A small-molecule ligand and the protein it binds are described below.
Small molecule (SMILES): CC(=O)N[C@@H]1[C@@H](O)[C@H](O)[C@@H](CO)O[C@H]1O

Sequence of chain 1.A:
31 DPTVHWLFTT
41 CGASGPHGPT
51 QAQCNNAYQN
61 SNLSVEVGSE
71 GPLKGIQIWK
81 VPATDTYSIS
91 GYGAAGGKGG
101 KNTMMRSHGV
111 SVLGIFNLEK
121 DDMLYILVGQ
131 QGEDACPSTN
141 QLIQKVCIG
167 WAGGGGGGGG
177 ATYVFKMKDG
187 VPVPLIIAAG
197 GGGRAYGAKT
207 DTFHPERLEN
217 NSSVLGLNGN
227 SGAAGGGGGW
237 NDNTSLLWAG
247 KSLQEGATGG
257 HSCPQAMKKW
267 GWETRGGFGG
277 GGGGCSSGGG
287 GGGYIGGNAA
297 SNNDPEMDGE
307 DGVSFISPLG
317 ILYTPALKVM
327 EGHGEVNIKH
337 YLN

Binding-site contacts:
Ligand atom C8 contacts residue ASN237 of chain 1.A at 2.8 Å.
Ligand atom C4 contacts residue ASN239 of chain 1.A at 4.3 Å.
Ligand atom N2 contacts residue ASN239 of chain 1.A at 3.2 Å (h-bond).
Ligand atom C3 contacts residue ASN239 of chain 1.A at 3.9 Å.
Ligand atom C1 contacts residue ASN239 of chain 1.A at 1.5 Å.
Ligand atom C5 contacts residue ASN239 of chain 1.A at 3.7 Å.
Ligand atom O7 contacts residue ASN239 of chain 1.A at 3.6 Å (h-bond).
Ligand atom C7 contacts residue ASN237 of chain 1.A at 3.6 Å.
Ligand atom O5 contacts residue ASN239 of chain 1.A at 2.4 Å (h-bond).
Ligand atom O7 contacts residue ASP238 of chain 1.A at 4.3 Å.
Ligand atom C8 contacts residue ASP238 of chain 1.A at 3.6 Å.
Ligand atom C2 contacts residue ASN239 of chain 1.A at 2.6 Å.
Ligand atom C7 contacts residue ASN239 of chain 1.A at 3.8 Å.
Ligand atom O7 contacts residue ASN237 of chain 1.A at 3.2 Å (h-bond).
Ligand atom C7 contacts residue ASP238 of chain 1.A at 4.1 Å.